Sequence of chain 1.I:
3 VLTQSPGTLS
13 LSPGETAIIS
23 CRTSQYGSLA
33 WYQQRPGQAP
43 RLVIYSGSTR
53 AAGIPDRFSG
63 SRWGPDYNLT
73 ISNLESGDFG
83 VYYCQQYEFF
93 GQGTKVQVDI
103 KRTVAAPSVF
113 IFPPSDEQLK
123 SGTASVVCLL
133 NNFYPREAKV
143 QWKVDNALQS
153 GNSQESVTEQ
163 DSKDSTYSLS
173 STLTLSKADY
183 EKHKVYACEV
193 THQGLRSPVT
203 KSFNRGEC

The small molecule below binds the protein below.
Small molecule (SMILES): CC(=O)N[C@@H]1[C@@H](O)[C@H](O)[C@@H](CO)O[C@H]1O

Sequence of chain 1.G:
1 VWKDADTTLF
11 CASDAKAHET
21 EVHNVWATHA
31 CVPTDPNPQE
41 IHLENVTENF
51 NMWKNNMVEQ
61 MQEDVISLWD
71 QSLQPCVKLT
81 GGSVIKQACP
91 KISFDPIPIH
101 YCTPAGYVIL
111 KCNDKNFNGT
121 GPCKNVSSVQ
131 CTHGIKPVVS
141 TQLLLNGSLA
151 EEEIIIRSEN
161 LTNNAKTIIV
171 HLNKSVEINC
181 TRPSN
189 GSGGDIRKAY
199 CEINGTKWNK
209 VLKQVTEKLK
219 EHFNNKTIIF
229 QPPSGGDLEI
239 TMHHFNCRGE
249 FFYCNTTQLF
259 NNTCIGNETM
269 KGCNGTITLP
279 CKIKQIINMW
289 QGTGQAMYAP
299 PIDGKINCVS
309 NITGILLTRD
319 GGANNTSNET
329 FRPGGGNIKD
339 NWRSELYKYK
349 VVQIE

Binding-site contacts:
Ligand atom C3 contacts residue ASN160 of chain 1.G at 3.7 Å.
Ligand atom C2 contacts residue ASN160 of chain 1.G at 2.3 Å.
Ligand atom O6 contacts residue TYR28 of chain 1.I at 3.2 Å (h-bond).
Ligand atom C6 contacts residue TYR28 of chain 1.I at 4.0 Å (hydrophobic).
Ligand atom C1 contacts residue GLU159 of chain 1.G at 4.5 Å.
Ligand atom C1 contacts residue ASN160 of chain 1.G at 1.4 Å.
Ligand atom N2 contacts residue ASN160 of chain 1.G at 2.9 Å (h-bond).
Ligand atom O7 contacts residue GLU159 of chain 1.G at 3.2 Å (salt-bridge).
Ligand atom O6 contacts residue TYR89 of chain 1.I at 4.5 Å.
Ligand atom C8 contacts residue GLU159 of chain 1.G at 4.3 Å.
Ligand atom O5 contacts residue ASN160 of chain 1.G at 2.4 Å (h-bond).
Ligand atom C4 contacts residue ASN160 of chain 1.G at 4.1 Å.
Ligand atom N2 contacts residue GLU159 of chain 1.G at 3.5 Å (salt-bridge).
Ligand atom C7 contacts residue ASN160 of chain 1.G at 3.5 Å.
Ligand atom O5 contacts residue TYR89 of chain 1.I at 4.3 Å.
Ligand atom O7 contacts residue ASN160 of chain 1.G at 4.5 Å.
Ligand atom C5 contacts residue ASN160 of chain 1.G at 3.6 Å.
Ligand atom C7 contacts residue GLU159 of chain 1.G at 3.4 Å.
Ligand atom C8 contacts residue ASN160 of chain 1.G at 3.6 Å.